Binding-site contacts:
Ligand atom C7 contacts residue ASN331 of chain 1.B at 3.9 Å.
Ligand atom O5 contacts residue ASN331 of chain 1.B at 2.3 Å (h-bond).
Ligand atom C2 contacts residue ASN331 of chain 1.B at 2.5 Å.
Ligand atom C3 contacts residue ASN331 of chain 1.B at 3.8 Å.
Ligand atom N2 contacts residue ASN331 of chain 1.B at 3.1 Å (h-bond).
Ligand atom O7 contacts residue ASN331 of chain 1.B at 4.1 Å.
Ligand atom C4 contacts residue ASN331 of chain 1.B at 4.2 Å.
Ligand atom C5 contacts residue ASN331 of chain 1.B at 3.7 Å.
Ligand atom C1 contacts residue ASN331 of chain 1.B at 1.4 Å.

Sequence of chain 1.B:
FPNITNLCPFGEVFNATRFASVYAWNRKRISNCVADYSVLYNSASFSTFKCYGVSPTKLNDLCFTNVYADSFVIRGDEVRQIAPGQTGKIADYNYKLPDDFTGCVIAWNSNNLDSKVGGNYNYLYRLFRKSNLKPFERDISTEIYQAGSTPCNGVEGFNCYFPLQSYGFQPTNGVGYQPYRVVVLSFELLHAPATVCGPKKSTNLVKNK

A small-molecule ligand and the protein it binds are described below.
Small molecule (SMILES): CC(=O)N[C@@H]1[C@@H](O)[C@H](O)[C@@H](CO)O[C@H]1O